This protein binds this small molecule.
Small molecule (SMILES): CC(=O)N[C@@H]1[C@@H](O)[C@H](O)[C@@H](CO)O[C@H]1O

Binding-site contacts:
Ligand atom C5 contacts residue ASN594 of chain 1.A at 3.7 Å.
Ligand atom C3 contacts residue ASN594 of chain 1.A at 3.8 Å.
Ligand atom C1 contacts residue ASN594 of chain 1.A at 1.4 Å.
Ligand atom N2 contacts residue ASN594 of chain 1.A at 2.8 Å (h-bond).
Ligand atom C8 contacts residue ASN594 of chain 1.A at 4.3 Å.
Ligand atom O5 contacts residue PRO592 of chain 1.A at 4.5 Å.
Ligand atom O5 contacts residue ASN594 of chain 1.A at 2.4 Å (h-bond).
Ligand atom C2 contacts residue ASN594 of chain 1.A at 2.4 Å.
Ligand atom O7 contacts residue ASN594 of chain 1.A at 3.1 Å (h-bond).
Ligand atom C4 contacts residue ASN594 of chain 1.A at 4.2 Å.
Ligand atom C7 contacts residue ASN594 of chain 1.A at 3.1 Å.
Ligand atom C6 contacts residue PRO592 of chain 1.A at 3.6 Å (hydrophobic).

Sequence of chain 1.A:
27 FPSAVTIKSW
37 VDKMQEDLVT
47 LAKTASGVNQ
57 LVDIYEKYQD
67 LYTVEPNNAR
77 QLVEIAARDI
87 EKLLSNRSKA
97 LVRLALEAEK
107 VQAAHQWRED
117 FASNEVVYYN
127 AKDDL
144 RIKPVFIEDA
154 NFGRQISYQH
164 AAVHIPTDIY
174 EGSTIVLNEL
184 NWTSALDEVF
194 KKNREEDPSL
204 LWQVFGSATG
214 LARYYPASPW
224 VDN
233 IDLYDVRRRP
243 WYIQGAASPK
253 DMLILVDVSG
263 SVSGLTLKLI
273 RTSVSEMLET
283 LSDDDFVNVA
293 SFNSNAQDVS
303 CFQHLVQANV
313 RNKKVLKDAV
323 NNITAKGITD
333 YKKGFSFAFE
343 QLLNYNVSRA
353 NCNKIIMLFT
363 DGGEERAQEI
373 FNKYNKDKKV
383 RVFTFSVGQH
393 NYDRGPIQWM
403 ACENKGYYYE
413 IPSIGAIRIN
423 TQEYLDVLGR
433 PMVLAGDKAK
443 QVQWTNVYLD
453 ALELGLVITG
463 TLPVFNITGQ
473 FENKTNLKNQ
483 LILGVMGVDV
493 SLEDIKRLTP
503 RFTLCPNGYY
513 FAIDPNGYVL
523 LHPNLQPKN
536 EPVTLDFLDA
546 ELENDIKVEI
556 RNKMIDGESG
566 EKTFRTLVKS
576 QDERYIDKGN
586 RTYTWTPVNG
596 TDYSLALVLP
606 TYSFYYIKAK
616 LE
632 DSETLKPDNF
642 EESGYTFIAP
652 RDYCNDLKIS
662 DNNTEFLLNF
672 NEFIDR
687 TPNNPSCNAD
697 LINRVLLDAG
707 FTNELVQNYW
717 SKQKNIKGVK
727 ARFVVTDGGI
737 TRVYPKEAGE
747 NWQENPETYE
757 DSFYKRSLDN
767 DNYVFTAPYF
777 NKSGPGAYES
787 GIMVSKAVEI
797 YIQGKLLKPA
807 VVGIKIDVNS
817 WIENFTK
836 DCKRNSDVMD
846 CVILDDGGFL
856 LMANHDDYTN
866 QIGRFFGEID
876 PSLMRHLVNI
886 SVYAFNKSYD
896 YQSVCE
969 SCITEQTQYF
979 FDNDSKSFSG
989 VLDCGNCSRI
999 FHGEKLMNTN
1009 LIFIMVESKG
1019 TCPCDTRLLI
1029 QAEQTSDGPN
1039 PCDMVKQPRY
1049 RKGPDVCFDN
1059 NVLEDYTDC